This small molecule binds to this protein.
Small molecule (SMILES): CC(=O)N[C@@H]1[C@@H](O)[C@H](O)[C@@H](CO)O[C@H]1O

Binding-site contacts:
Ligand atom C3 contacts residue ASN165 of chain 1.K at 3.7 Å.
Ligand atom C6 contacts residue ASN236 of chain 1.K at 3.7 Å.
Ligand atom C8 contacts residue ASN236 of chain 1.K at 4.0 Å.
Ligand atom C4 contacts residue ASN236 of chain 1.K at 3.8 Å.
Ligand atom C3 contacts residue NAG1 of chain 1.TA at 2.3 Å.
Ligand atom C2 contacts residue NAG1 of chain 1.TA at 3.7 Å.
Ligand atom C3 contacts residue ASN236 of chain 1.K at 4.0 Å.
Ligand atom C5 contacts residue ASN236 of chain 1.K at 4.0 Å.
Ligand atom C2 contacts residue ASN165 of chain 1.K at 2.6 Å.
Ligand atom C5 contacts residue ASN165 of chain 1.K at 3.5 Å.
Ligand atom O3 contacts residue NAG1 of chain 1.TA at 1.6 Å.
Ligand atom O4 contacts residue ASN236 of chain 1.K at 4.1 Å.
Ligand atom C2 contacts residue ASN236 of chain 1.K at 4.1 Å.
Ligand atom C7 contacts residue ASN165 of chain 1.K at 4.5 Å.
Ligand atom C5 contacts residue NAG1 of chain 1.TA at 3.9 Å.
Ligand atom O6 contacts residue ASN236 of chain 1.K at 4.1 Å.
Ligand atom O5 contacts residue ASN165 of chain 1.K at 2.2 Å (h-bond).
Ligand atom C7 contacts residue NAG1 of chain 1.TA at 4.4 Å.
Ligand atom N2 contacts residue ASN165 of chain 1.K at 3.2 Å (h-bond).
Ligand atom C8 contacts residue NAG1 of chain 1.TA at 3.7 Å.
Ligand atom N2 contacts residue NAG1 of chain 1.TA at 4.2 Å.
Ligand atom C1 contacts residue ASN165 of chain 1.K at 1.4 Å.
Ligand atom O5 contacts residue ASN236 of chain 1.K at 3.9 Å.
Ligand atom O3 contacts residue ASN236 of chain 1.K at 3.2 Å (h-bond).
Ligand atom O4 contacts residue NAG1 of chain 1.TA at 1.6 Å.
Ligand atom O6 contacts residue ASN165 of chain 1.K at 4.5 Å.
Ligand atom C4 contacts residue ASN165 of chain 1.K at 4.0 Å.
Ligand atom O6 contacts residue ALA238 of chain 1.K at 4.0 Å.
Ligand atom C4 contacts residue NAG1 of chain 1.TA at 2.6 Å.

Sequence of chain 1.K:
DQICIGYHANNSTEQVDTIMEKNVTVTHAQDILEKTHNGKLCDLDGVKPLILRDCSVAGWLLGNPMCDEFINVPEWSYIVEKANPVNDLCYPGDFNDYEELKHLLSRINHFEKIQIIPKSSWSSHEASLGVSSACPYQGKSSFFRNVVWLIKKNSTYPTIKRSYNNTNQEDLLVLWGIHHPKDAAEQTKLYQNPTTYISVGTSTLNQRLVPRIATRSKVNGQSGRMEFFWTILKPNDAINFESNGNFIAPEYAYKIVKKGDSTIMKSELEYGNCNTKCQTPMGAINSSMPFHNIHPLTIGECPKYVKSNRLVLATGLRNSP